Sequence of chain 1.A:
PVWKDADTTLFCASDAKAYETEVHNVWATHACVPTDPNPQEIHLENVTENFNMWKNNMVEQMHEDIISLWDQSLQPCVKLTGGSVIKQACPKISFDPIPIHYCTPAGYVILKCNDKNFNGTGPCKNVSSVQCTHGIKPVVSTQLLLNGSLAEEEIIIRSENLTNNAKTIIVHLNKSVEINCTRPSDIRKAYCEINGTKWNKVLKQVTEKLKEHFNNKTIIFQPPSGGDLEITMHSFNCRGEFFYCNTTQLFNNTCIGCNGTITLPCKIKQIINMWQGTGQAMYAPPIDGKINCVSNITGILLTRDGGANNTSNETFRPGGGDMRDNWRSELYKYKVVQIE

A protein and the small-molecule ligand that binds it are described below.
Small molecule (SMILES): CC(=O)N[C@@H]1[C@@H](O)[C@H](O)[C@@H](CO)O[C@H]1O

Binding-site contacts:
Ligand atom O5 contacts residue GLU155 of chain 1.A at 3.6 Å.
Ligand atom O7 contacts residue ASN175 of chain 1.A at 3.2 Å (h-bond).
Ligand atom O4 contacts residue GLN214 of chain 1.A at 4.3 Å.
Ligand atom C8 contacts residue ASN175 of chain 1.A at 4.3 Å.
Ligand atom C7 contacts residue ASN175 of chain 1.A at 3.3 Å.
Ligand atom C1 contacts residue ILE156 of chain 1.A at 4.1 Å (hydrophobic).
Ligand atom O6 contacts residue ILE156 of chain 1.A at 3.3 Å (h-bond).
Ligand atom C1 contacts residue GLU155 of chain 1.A at 4.3 Å.
Ligand atom C1 contacts residue GLU154 of chain 1.A at 4.1 Å.
Ligand atom C1 contacts residue ASN175 of chain 1.A at 1.4 Å.
Ligand atom O7 contacts residue GLU154 of chain 1.A at 3.7 Å.
Ligand atom C5 contacts residue GLN214 of chain 1.A at 4.4 Å.
Ligand atom C5 contacts residue ASN175 of chain 1.A at 3.6 Å.
Ligand atom O6 contacts residue LYS218 of chain 1.A at 3.4 Å.
Ligand atom C1 contacts residue GLN214 of chain 1.A at 4.0 Å.
Ligand atom O5 contacts residue ASN175 of chain 1.A at 2.3 Å (h-bond).
Ligand atom C3 contacts residue GLN214 of chain 1.A at 4.0 Å.
Ligand atom O5 contacts residue ILE156 of chain 1.A at 3.4 Å (h-bond).
Ligand atom C4 contacts residue ASN175 of chain 1.A at 4.2 Å.
Ligand atom C6 contacts residue GLU155 of chain 1.A at 3.8 Å.
Ligand atom C2 contacts residue ASN175 of chain 1.A at 2.4 Å.
Ligand atom C2 contacts residue GLU154 of chain 1.A at 4.5 Å.
Ligand atom C3 contacts residue ASN175 of chain 1.A at 3.8 Å.
Ligand atom N2 contacts residue ASN175 of chain 1.A at 2.9 Å (h-bond).
Ligand atom C6 contacts residue LYS218 of chain 1.A at 4.4 Å.
Ligand atom O5 contacts residue GLU154 of chain 1.A at 4.3 Å.
Ligand atom C6 contacts residue ILE156 of chain 1.A at 4.1 Å (hydrophobic).
Ligand atom C5 contacts residue ILE156 of chain 1.A at 4.4 Å (hydrophobic).
Ligand atom O6 contacts residue GLU155 of chain 1.A at 4.0 Å.